A small-molecule ligand and the protein it binds are described below.
Small molecule (SMILES): CC(C)C[C@H](NC(=O)[C@@H](N)CCC(=O)O)C(=O)N[C@@H](CC(=O)O)C(=O)N[C@@H](CCCCN)C(=O)N[C@H](C=O)CC1=CN=C2C=CC=CC12

Sequence of chain 1.B:
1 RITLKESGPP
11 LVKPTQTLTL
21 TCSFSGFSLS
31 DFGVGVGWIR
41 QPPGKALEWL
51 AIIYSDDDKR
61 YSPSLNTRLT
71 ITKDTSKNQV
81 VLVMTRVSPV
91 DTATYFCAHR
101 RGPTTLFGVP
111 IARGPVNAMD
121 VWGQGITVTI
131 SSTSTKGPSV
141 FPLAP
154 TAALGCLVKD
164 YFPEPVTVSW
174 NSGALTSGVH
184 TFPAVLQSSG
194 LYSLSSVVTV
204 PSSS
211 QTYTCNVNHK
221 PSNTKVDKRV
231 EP

Binding-site contacts:
Ligand atom OD1 contacts residue HIS96 of chain 1.A at 2.7 Å (h-bond).
Ligand atom OD1 contacts residue TYR54 of chain 1.B at 3.7 Å.
Ligand atom CA contacts residue TYR94 of chain 1.A at 3.4 Å (hydrophobic).
Ligand atom CH2 contacts residue PRO103 of chain 1.B at 3.7 Å (hydrophobic).
Ligand atom OD1 contacts residue TYR94 of chain 1.A at 3.4 Å (h-bond).
Ligand atom OE1 contacts residue ARG60 of chain 1.B at 3.5 Å (salt-bridge).
Ligand atom CH2 contacts residue GLY33 of chain 1.B at 3.4 Å.
Ligand atom N contacts residue HIS92 of chain 1.A at 2.9 Å (h-bond).
Ligand atom CB contacts residue HIS92 of chain 1.A at 3.3 Å.
Ligand atom CZ2 contacts residue GLY33 of chain 1.B at 3.4 Å.
Ligand atom CZ2 contacts residue PRO103 of chain 1.B at 3.7 Å (hydrophobic).
Ligand atom CE contacts residue ASP56 of chain 1.B at 3.6 Å.
Ligand atom CD contacts residue TYR94 of chain 1.A at 3.6 Å (hydrophobic).
Ligand atom CE3 contacts residue PRO103 of chain 1.B at 3.6 Å (hydrophobic).
Ligand atom OD2 contacts residue LEU91 of chain 1.A at 3.2 Å (h-bond).
Ligand atom CG contacts residue ARG100 of chain 1.B at 3.5 Å.
Ligand atom CB contacts residue TYR94 of chain 1.A at 3.5 Å (hydrophobic).
Ligand atom CG contacts residue HIS96 of chain 1.A at 3.5 Å.
Ligand atom N contacts residue TYR94 of chain 1.A at 3.4 Å (h-bond).
Ligand atom CD contacts residue ARG60 of chain 1.B at 3.2 Å.
Ligand atom NZ contacts residue ASP56 of chain 1.B at 2.9 Å (salt-bridge).
Ligand atom O contacts residue PHE93 of chain 1.A at 3.4 Å.
Ligand atom O contacts residue TYR94 of chain 1.A at 3.2 Å.
Ligand atom O contacts residue TYR94 of chain 1.A at 3.0 Å (h-bond).
Ligand atom OD1 contacts residue ARG100 of chain 1.B at 2.9 Å (salt-bridge).
Ligand atom CD1 contacts residue VAL116 of chain 1.B at 3.3 Å (hydrophobic).
Ligand atom O contacts residue ARG113 of chain 1.B at 3.2 Å (salt-bridge).
Ligand atom CD contacts residue TYR54 of chain 1.B at 3.6 Å (hydrophobic).
Ligand atom CD2 contacts residue PHE93 of chain 1.A at 3.3 Å (hydrophobic).
Ligand atom NE1 contacts residue VAL116 of chain 1.B at 3.8 Å.
Ligand atom CG contacts residue LEU91 of chain 1.A at 3.0 Å (hydrophobic).
Ligand atom OD2 contacts residue ARG100 of chain 1.B at 2.9 Å (salt-bridge).
Ligand atom CB contacts residue LEU91 of chain 1.A at 3.1 Å (hydrophobic).
Ligand atom OD1 contacts residue LEU91 of chain 1.A at 3.6 Å.
Ligand atom OE1 contacts residue TYR94 of chain 1.A at 3.5 Å.
Ligand atom OE2 contacts residue ARG60 of chain 1.B at 2.4 Å (salt-bridge).
Ligand atom C contacts residue TYR94 of chain 1.A at 3.8 Å (hydrophobic).
Ligand atom CZ3 contacts residue PRO103 of chain 1.B at 3.8 Å (hydrophobic).
Ligand atom NZ contacts residue ASP58 of chain 1.B at 2.7 Å (salt-bridge).
Ligand atom CA contacts residue HIS92 of chain 1.A at 3.7 Å.

Sequence of chain 1.A:
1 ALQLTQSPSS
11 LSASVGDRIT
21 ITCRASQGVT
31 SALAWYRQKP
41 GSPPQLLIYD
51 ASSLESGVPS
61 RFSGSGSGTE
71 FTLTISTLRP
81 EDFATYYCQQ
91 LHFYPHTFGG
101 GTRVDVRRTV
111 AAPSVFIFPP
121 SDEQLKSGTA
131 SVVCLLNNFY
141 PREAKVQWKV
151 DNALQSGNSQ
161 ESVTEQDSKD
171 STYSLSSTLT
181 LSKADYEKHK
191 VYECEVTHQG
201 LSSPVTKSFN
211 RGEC